Sequence of chain 1.A:
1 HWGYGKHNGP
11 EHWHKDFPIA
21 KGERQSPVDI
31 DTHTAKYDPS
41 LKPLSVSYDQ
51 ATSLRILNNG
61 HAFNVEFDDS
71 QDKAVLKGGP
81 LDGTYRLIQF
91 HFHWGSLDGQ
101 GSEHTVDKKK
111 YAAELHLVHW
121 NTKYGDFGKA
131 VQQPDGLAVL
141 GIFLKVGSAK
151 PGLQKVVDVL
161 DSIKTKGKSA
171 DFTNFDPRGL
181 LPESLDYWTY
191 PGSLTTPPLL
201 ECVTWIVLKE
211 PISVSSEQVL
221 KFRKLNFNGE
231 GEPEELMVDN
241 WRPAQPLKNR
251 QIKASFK

This small molecule binds to this protein.
Small molecule (SMILES): NS(=O)(=O)c1ccc(C(=O)N2CCc3cc(O)c(O)cc3C2)cc1

Binding-site contacts:
Ligand atom C14 contacts residue HIS91 of chain 1.A at 4.0 Å.
Ligand atom C10 contacts residue GLN89 of chain 1.A at 3.8 Å.
Ligand atom S contacts residue HIS91 of chain 1.A at 3.9 Å.
Ligand atom O1 contacts residue VAL139 of chain 1.A at 3.8 Å.
Ligand atom O1 contacts residue ZN1 of chain 1.B at 3.0 Å.
Ligand atom N1 contacts residue HIS91 of chain 1.A at 3.3 Å (h-bond).
Ligand atom C12 contacts residue THR196 of chain 1.A at 3.4 Å.
Ligand atom C13 contacts residue LEU194 of chain 1.A at 3.9 Å (hydrophobic).
Ligand atom C15 contacts residue LEU194 of chain 1.A at 3.9 Å (hydrophobic).
Ligand atom C8 contacts residue PHE127 of chain 1.A at 3.8 Å (hydrophobic).
Ligand atom C9 contacts residue GLN89 of chain 1.A at 3.8 Å.
Ligand atom C11 contacts residue THR196 of chain 1.A at 3.5 Å.
Ligand atom O2 contacts residue THR195 of chain 1.A at 3.0 Å (h-bond).
Ligand atom C9 contacts residue PHE127 of chain 1.A at 3.9 Å (hydrophobic).
Ligand atom C7 contacts residue LEU194 of chain 1.A at 3.5 Å (hydrophobic).
Ligand atom O2 contacts residue TRP205 of chain 1.A at 3.6 Å.
Ligand atom C15 contacts residue GLN89 of chain 1.A at 3.6 Å.
Ligand atom C14 contacts residue VAL118 of chain 1.A at 3.6 Å (hydrophobic).
Ligand atom N1 contacts residue HIS116 of chain 1.A at 3.4 Å (h-bond).
Ligand atom O contacts residue GLN89 of chain 1.A at 3.0 Å (h-bond).
Ligand atom O contacts residue PHE127 of chain 1.A at 3.8 Å.
Ligand atom C14 contacts residue LEU194 of chain 1.A at 3.7 Å (hydrophobic).
Ligand atom O1 contacts residue HIS116 of chain 1.A at 3.5 Å (h-bond).
Ligand atom C3 contacts residue PHE127 of chain 1.A at 3.8 Å (hydrophobic).
Ligand atom O1 contacts residue VAL118 of chain 1.A at 3.9 Å.
Ligand atom S contacts residue HIS116 of chain 1.A at 4.0 Å.
Ligand atom O1 contacts residue HIS91 of chain 1.A at 3.4 Å.
Ligand atom C13 contacts residue ZN1 of chain 1.B at 4.0 Å.
Ligand atom N1 contacts residue THR195 of chain 1.A at 2.8 Å (h-bond).
Ligand atom S contacts residue THR195 of chain 1.A at 3.9 Å.
Ligand atom C15 contacts residue VAL118 of chain 1.A at 4.0 Å (hydrophobic).
Ligand atom N1 contacts residue HIS93 of chain 1.A at 3.4 Å (h-bond).
Ligand atom S contacts residue ZN1 of chain 1.B at 3.0 Å.
Ligand atom O1 contacts residue TRP205 of chain 1.A at 3.9 Å.
Ligand atom C13 contacts residue HIS91 of chain 1.A at 3.9 Å.
Ligand atom O2 contacts residue LEU194 of chain 1.A at 3.3 Å.
Ligand atom N1 contacts residue ZN1 of chain 1.B at 2.0 Å.
Ligand atom C7 contacts residue PRO198 of chain 1.A at 3.8 Å (hydrophobic).
Ligand atom C6 contacts residue LEU194 of chain 1.A at 4.0 Å (hydrophobic).
Ligand atom C4 contacts residue PHE127 of chain 1.A at 3.6 Å (hydrophobic).